The protein below binds the small molecule below.
Small molecule (SMILES): O=C(O)C[C@H]1NC(=O)NC1=O

Binding-site contacts:
Ligand atom CG contacts residue THR117 of chain 2.B at 3.7 Å.
Ligand atom O contacts residue SER77 of chain 2.B at 3.4 Å.
Ligand atom CAI contacts residue VAL148 of chain 2.B at 3.7 Å (hydrophobic).
Ligand atom OD2 contacts residue SER182 of chain 2.B at 2.6 Å (h-bond).
Ligand atom N contacts residue SER77 of chain 2.B at 3.6 Å (h-bond).
Ligand atom OD1 contacts residue GLY181 of chain 2.B at 3.4 Å (h-bond).
Ligand atom CA contacts residue SER77 of chain 2.B at 3.2 Å.
Ligand atom N contacts residue VAL148 of chain 2.B at 4.0 Å.
Ligand atom CG contacts residue GLY181 of chain 2.B at 3.6 Å.
Ligand atom OD1 contacts residue VAL148 of chain 2.B at 3.6 Å.
Ligand atom OAB contacts residue SER44 of chain 2.B at 3.8 Å.
Ligand atom OAB contacts residue ASN10 of chain 2.B at 3.0 Å (h-bond).
Ligand atom O contacts residue SER182 of chain 2.B at 3.6 Å.
Ligand atom OAB contacts residue VAL148 of chain 2.B at 3.4 Å.
Ligand atom OD1 contacts residue THR116 of chain 2.B at 3.5 Å (h-bond).
Ligand atom N contacts residue ILE45 of chain 2.B at 2.8 Å (h-bond).
Ligand atom CG contacts residue VAL148 of chain 2.B at 3.6 Å (hydrophobic).
Ligand atom CAI contacts residue ASN10 of chain 2.B at 3.9 Å.
Ligand atom NAF contacts residue SER77 of chain 2.B at 3.4 Å (h-bond).
Ligand atom C contacts residue GLY183 of chain 2.B at 3.9 Å.
Ligand atom OAB contacts residue ILE45 of chain 2.B at 2.9 Å (h-bond).
Ligand atom CA contacts residue ILE45 of chain 2.B at 3.9 Å (hydrophobic).
Ligand atom O contacts residue ALA76 of chain 2.B at 4.2 Å.
Ligand atom CG contacts residue SER182 of chain 2.B at 3.3 Å.
Ligand atom OD1 contacts residue SER182 of chain 2.B at 3.5 Å.
Ligand atom C contacts residue SER77 of chain 2.B at 3.1 Å.
Ligand atom OD1 contacts residue THR117 of chain 2.B at 2.6 Å (h-bond).
Ligand atom CB contacts residue ILE45 of chain 2.B at 4.3 Å (hydrophobic).
Ligand atom O contacts residue PHE78 of chain 2.B at 2.8 Å (h-bond).
Ligand atom NAF contacts residue MET15 of chain 2.B at 4.2 Å.
Ligand atom CA contacts residue PHE78 of chain 2.B at 3.6 Å (hydrophobic).
Ligand atom CB contacts residue GLY181 of chain 2.B at 3.6 Å.
Ligand atom OD2 contacts residue VAL148 of chain 2.B at 3.3 Å.
Ligand atom C contacts residue PHE78 of chain 2.B at 3.5 Å (hydrophobic).
Ligand atom CAI contacts residue ILE45 of chain 2.B at 3.7 Å (hydrophobic).
Ligand atom NAF contacts residue ASN10 of chain 2.B at 4.0 Å.
Ligand atom OD2 contacts residue THR117 of chain 2.B at 4.0 Å.
Ligand atom CAI contacts residue SER77 of chain 2.B at 3.6 Å.
Ligand atom O contacts residue GLY183 of chain 2.B at 3.0 Å (h-bond).
Ligand atom CB contacts residue PHE78 of chain 2.B at 3.8 Å (hydrophobic).

Sequence of chain 2.B:
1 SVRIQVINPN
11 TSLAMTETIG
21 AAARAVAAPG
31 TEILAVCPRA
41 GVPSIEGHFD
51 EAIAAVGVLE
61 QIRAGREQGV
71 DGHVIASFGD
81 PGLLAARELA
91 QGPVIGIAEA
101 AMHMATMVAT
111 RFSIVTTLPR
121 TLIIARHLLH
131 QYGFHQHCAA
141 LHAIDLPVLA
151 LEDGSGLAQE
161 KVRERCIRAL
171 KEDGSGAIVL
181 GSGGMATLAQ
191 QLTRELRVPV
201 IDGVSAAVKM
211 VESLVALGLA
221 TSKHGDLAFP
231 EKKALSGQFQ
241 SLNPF